A small-molecule ligand and the protein it binds are described below.
Small molecule (SMILES): CC(=O)N[C@H]1[C@H](O[C@H]2[C@H](O)[C@@H](NC(C)=O)CO[C@@H]2CO)O[C@H](CO)[C@@H](O[C@@H]2O[C@H](CO)[C@@H](O)[C@H](O[C@H]3O[C@H](CO)[C@@H](O)[C@H](O)[C@@H]3O)[C@@H]2O)[C@@H]1O

Sequence of chain 5.E:
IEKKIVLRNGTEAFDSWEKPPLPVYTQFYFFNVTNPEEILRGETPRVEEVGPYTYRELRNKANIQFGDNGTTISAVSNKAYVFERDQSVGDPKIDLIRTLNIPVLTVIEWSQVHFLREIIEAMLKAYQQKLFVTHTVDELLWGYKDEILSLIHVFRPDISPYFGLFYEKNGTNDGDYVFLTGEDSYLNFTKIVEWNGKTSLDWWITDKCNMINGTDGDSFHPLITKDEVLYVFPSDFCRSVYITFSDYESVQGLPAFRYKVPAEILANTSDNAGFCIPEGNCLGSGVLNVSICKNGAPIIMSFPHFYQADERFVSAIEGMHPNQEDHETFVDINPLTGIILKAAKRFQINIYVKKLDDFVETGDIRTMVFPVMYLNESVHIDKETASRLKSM

Binding-site contacts:
Ligand atom C3 contacts residue ASN44 of chain 5.E at 3.8 Å.
Ligand atom O6 contacts residue ARG110 of chain 5.E at 2.9 Å (salt-bridge).
Ligand atom N2 contacts residue ILE109 of chain 5.E at 4.5 Å.
Ligand atom C8 contacts residue THR146 of chain 5.E at 4.1 Å.
Ligand atom C5 contacts residue ASN44 of chain 5.E at 3.7 Å.
Ligand atom O7 contacts residue LEU108 of chain 5.E at 3.7 Å.
Ligand atom C8 contacts residue LEU108 of chain 5.E at 3.7 Å (hydrophobic).
Ligand atom C1 contacts residue LEU108 of chain 5.E at 3.9 Å (hydrophobic).
Ligand atom C5 contacts residue ARG110 of chain 5.E at 4.4 Å.
Ligand atom C2 contacts residue LEU108 of chain 5.E at 3.5 Å (hydrophobic).
Ligand atom C7 contacts residue THR146 of chain 5.E at 4.2 Å.
Ligand atom C6 contacts residue ARG110 of chain 5.E at 3.5 Å.
Ligand atom O3 contacts residue LEU108 of chain 5.E at 4.0 Å.
Ligand atom C3 contacts residue LEU108 of chain 5.E at 3.5 Å (hydrophobic).
Ligand atom O6 contacts residue VAL45 of chain 5.E at 3.9 Å.
Ligand atom C8 contacts residue ASN44 of chain 5.E at 4.5 Å.
Ligand atom O7 contacts residue THR146 of chain 5.E at 3.3 Å.
Ligand atom O5 contacts residue ASN44 of chain 5.E at 2.4 Å (h-bond).
Ligand atom C8 contacts residue VAL62 of chain 5.E at 3.8 Å (hydrophobic).
Ligand atom C2 contacts residue ASN44 of chain 5.E at 2.5 Å.
Ligand atom C4 contacts residue ASN44 of chain 5.E at 4.3 Å.
Ligand atom N2 contacts residue LEU108 of chain 5.E at 2.7 Å (h-bond).
Ligand atom C1 contacts residue ASN44 of chain 5.E at 1.4 Å.
Ligand atom C7 contacts residue ASN44 of chain 5.E at 3.4 Å.
Ligand atom O7 contacts residue ASN44 of chain 5.E at 3.7 Å.
Ligand atom N2 contacts residue ASN44 of chain 5.E at 2.9 Å (h-bond).
Ligand atom C8 contacts residue ILE109 of chain 5.E at 3.8 Å (hydrophobic).
Ligand atom C7 contacts residue LEU108 of chain 5.E at 3.6 Å (hydrophobic).